Sequence of chain 1.C:
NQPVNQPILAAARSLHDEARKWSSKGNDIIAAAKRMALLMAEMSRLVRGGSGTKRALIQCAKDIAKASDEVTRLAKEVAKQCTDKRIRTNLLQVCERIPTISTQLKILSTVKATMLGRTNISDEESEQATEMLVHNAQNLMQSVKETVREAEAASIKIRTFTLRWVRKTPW

Binding-site contacts:
Ligand atom O41 contacts residue SER23 of chain 1.C at 3.6 Å.
Ligand atom O51 contacts residue SER24 of chain 1.C at 4.5 Å.
Ligand atom O51 contacts residue LYS34 of chain 1.C at 3.5 Å (salt-bridge).
Ligand atom P4 contacts residue LYS171 of chain 1.C at 3.9 Å.
Ligand atom O4 contacts residue SER24 of chain 1.C at 4.1 Å.
Ligand atom P4 contacts residue SER24 of chain 1.C at 3.6 Å.
Ligand atom O53 contacts residue LYS171 of chain 1.C at 3.9 Å.
Ligand atom P4 contacts residue LYS34 of chain 1.C at 4.3 Å.
Ligand atom O5 contacts residue LYS171 of chain 1.C at 4.2 Å.
Ligand atom O42 contacts residue LYS25 of chain 1.C at 3.5 Å (salt-bridge).
Ligand atom O42 contacts residue LYS171 of chain 1.C at 4.1 Å.
Ligand atom O43 contacts residue SER24 of chain 1.C at 2.8 Å.
Ligand atom P5 contacts residue LYS171 of chain 1.C at 3.6 Å.
Ligand atom O43 contacts residue LYS25 of chain 1.C at 3.7 Å.
Ligand atom O41 contacts residue LYS34 of chain 1.C at 3.0 Å (salt-bridge).
Ligand atom O51 contacts residue LYS171 of chain 1.C at 2.5 Å (salt-bridge).
Ligand atom O41 contacts residue SER24 of chain 1.C at 2.7 Å (h-bond).
Ligand atom O41 contacts residue LYS171 of chain 1.C at 2.9 Å (salt-bridge).
Ligand atom O4 contacts residue LYS171 of chain 1.C at 4.4 Å.
Ligand atom O41 contacts residue TRP22 of chain 1.C at 4.4 Å.

This small molecule binds to this protein.
Small molecule (SMILES): CCCCCCCC(=O)OC[C@H](COP(=O)(O)O[C@@H]1[C@H](O)[C@H](O)[C@@H](OP(=O)(O)O)[C@H](OP(=O)(O)O)[C@H]1O)OC(=O)CCCCCCC